Sequence of chain 1.A:
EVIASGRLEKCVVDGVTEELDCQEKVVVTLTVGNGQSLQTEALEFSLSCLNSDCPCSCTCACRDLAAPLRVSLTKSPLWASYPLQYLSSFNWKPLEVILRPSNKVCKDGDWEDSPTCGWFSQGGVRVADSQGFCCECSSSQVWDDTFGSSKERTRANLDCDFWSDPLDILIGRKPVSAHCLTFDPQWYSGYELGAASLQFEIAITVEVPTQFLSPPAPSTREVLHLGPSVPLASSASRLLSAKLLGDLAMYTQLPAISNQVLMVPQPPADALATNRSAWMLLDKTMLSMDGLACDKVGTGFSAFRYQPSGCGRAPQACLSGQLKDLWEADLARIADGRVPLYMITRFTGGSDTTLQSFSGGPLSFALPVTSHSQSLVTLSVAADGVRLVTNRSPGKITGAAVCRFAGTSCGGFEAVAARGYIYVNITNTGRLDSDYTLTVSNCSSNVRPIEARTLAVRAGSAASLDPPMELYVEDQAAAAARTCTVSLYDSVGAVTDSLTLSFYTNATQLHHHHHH

This protein binds this small molecule.
Small molecule (SMILES): CC(=O)N[C@@H]1[C@@H](O)[C@H](O)[C@@H](CO)O[C@H]1O

Binding-site contacts:
Ligand atom C5 contacts residue ASN491 of chain 1.A at 3.7 Å.
Ligand atom C8 contacts residue ASN491 of chain 1.A at 4.4 Å.
Ligand atom C7 contacts residue ASN491 of chain 1.A at 3.3 Å.
Ligand atom O5 contacts residue ASN491 of chain 1.A at 2.4 Å (h-bond).
Ligand atom C2 contacts residue ASN491 of chain 1.A at 2.5 Å.
Ligand atom C3 contacts residue ASN491 of chain 1.A at 3.8 Å.
Ligand atom O7 contacts residue ASN491 of chain 1.A at 3.3 Å (h-bond).
Ligand atom C4 contacts residue ASN491 of chain 1.A at 4.3 Å.
Ligand atom C1 contacts residue ASN491 of chain 1.A at 1.4 Å.
Ligand atom N2 contacts residue ASN491 of chain 1.A at 2.9 Å (h-bond).